Sequence of chain 34.E:
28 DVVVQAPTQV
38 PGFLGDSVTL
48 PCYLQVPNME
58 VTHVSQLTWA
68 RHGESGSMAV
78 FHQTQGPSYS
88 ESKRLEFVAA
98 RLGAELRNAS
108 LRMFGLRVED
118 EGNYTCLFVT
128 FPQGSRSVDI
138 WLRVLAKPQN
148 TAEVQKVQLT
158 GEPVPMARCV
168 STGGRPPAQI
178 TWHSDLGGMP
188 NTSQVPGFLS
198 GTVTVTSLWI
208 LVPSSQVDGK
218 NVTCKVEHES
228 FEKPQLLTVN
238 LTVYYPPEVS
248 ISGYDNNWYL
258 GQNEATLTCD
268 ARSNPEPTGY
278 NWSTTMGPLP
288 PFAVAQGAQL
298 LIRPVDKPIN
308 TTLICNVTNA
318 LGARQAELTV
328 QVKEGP

The protein below binds the small molecule below.
Small molecule (SMILES): CC(=O)N[C@H]1[C@H](O[C@H]2[C@H](O)[C@@H](NC(C)=O)CO[C@@H]2CO[C@@H]2O[C@@H](C)[C@@H](O)[C@@H](O)[C@@H]2O)O[C@H](CO)[C@@H](O[C@@H]2O[C@H](CO)[C@@H](O)[C@H](O)[C@@H]2O)[C@@H]1O

Binding-site contacts:
Ligand atom N2 contacts residue ASN307 of chain 34.E at 3.0 Å (h-bond).
Ligand atom C2 contacts residue ASN307 of chain 34.E at 2.5 Å.
Ligand atom C7 contacts residue ASN307 of chain 34.E at 4.1 Å.
Ligand atom C8 contacts residue PRO305 of chain 34.E at 2.9 Å (hydrophobic).
Ligand atom C3 contacts residue ASN307 of chain 34.E at 3.8 Å.
Ligand atom C4 contacts residue ASN307 of chain 34.E at 4.2 Å.
Ligand atom O6 contacts residue GLN328 of chain 34.E at 4.3 Å.
Ligand atom C8 contacts residue ILE306 of chain 34.E at 3.7 Å (hydrophobic).
Ligand atom O5 contacts residue ASN307 of chain 34.E at 2.3 Å (h-bond).
Ligand atom C8 contacts residue ASN307 of chain 34.E at 4.5 Å.
Ligand atom C1 contacts residue ASN307 of chain 34.E at 1.4 Å.
Ligand atom C5 contacts residue ASN307 of chain 34.E at 3.6 Å.
Ligand atom C7 contacts residue PRO305 of chain 34.E at 4.3 Å (hydrophobic).